Binding-site contacts:
Ligand atom C4 contacts residue TYR190 of chain 40.A at 3.6 Å (hydrophobic).
Ligand atom F2 contacts residue VAL168 of chain 40.A at 2.9 Å.
Ligand atom C6B contacts residue LEU181 of chain 40.A at 3.5 Å (hydrophobic).
Ligand atom O1 contacts residue LEU100 of chain 40.A at 3.7 Å.
Ligand atom CM2 contacts residue ILE122 of chain 40.A at 3.5 Å (hydrophobic).
Ligand atom C4B contacts residue LEU181 of chain 40.A at 3.8 Å (hydrophobic).
Ligand atom F3 contacts residue ALA166 of chain 40.A at 3.2 Å.
Ligand atom N3A contacts residue LEU217 of chain 40.A at 3.6 Å.
Ligand atom C1B contacts residue ILE98 of chain 40.A at 3.7 Å (hydrophobic).
Ligand atom N3A contacts residue PHE179 of chain 40.A at 3.2 Å.
Ligand atom N2 contacts residue LEU100 of chain 40.A at 3.8 Å.
Ligand atom F2 contacts residue TYR142 of chain 40.A at 3.6 Å.
Ligand atom F1 contacts residue LEU217 of chain 40.A at 3.3 Å.
Ligand atom F2 contacts residue PHE179 of chain 40.A at 3.6 Å.
Ligand atom C1B contacts residue LEU181 of chain 40.A at 3.8 Å (hydrophobic).
Ligand atom F3 contacts residue MET143 of chain 40.A at 3.3 Å.
Ligand atom CM6 contacts residue MET214 of chain 40.A at 3.4 Å (hydrophobic).
Ligand atom CM6 contacts residue LEU184 of chain 40.A at 3.4 Å (hydrophobic).
Ligand atom C4 contacts residue LEU100 of chain 40.A at 3.7 Å (hydrophobic).
Ligand atom F3 contacts residue TYR144 of chain 40.A at 3.1 Å.
Ligand atom C2A contacts residue PHE179 of chain 40.A at 3.5 Å (hydrophobic).
Ligand atom CM6 contacts residue TYR144 of chain 40.A at 3.6 Å (hydrophobic).
Ligand atom F1 contacts residue TYR142 of chain 40.A at 3.3 Å.
Ligand atom O1 contacts residue MET214 of chain 40.A at 3.3 Å.
Ligand atom C5B contacts residue TYR144 of chain 40.A at 3.7 Å (hydrophobic).
Ligand atom F1 contacts residue MET124 of chain 40.A at 3.5 Å.
Ligand atom C3A contacts residue PHE179 of chain 40.A at 3.4 Å (hydrophobic).
Ligand atom O1A contacts residue TYR144 of chain 40.A at 3.3 Å.
Ligand atom C3A contacts residue TYR144 of chain 40.A at 3.7 Å (hydrophobic).
Ligand atom C5B contacts residue LEU181 of chain 40.A at 3.5 Å (hydrophobic).
Ligand atom CM3 contacts residue ASN212 of chain 40.A at 3.6 Å.
Ligand atom N1A contacts residue TYR144 of chain 40.A at 3.3 Å.
Ligand atom O1B contacts residue ILE98 of chain 40.A at 3.1 Å.
Ligand atom CM3 contacts residue TYR190 of chain 40.A at 3.7 Å (hydrophobic).
Ligand atom C1C contacts residue MET214 of chain 40.A at 3.5 Å (hydrophobic).
Ligand atom C2A contacts residue TYR144 of chain 40.A at 3.6 Å (hydrophobic).
Ligand atom C3 contacts residue LEU100 of chain 40.A at 3.6 Å (hydrophobic).
Ligand atom CM4 contacts residue TYR142 of chain 40.A at 3.5 Å (hydrophobic).
Ligand atom F3 contacts residue TYR142 of chain 40.A at 2.6 Å.
Ligand atom N1A contacts residue PHE179 of chain 40.A at 3.6 Å.

Sequence of chain 40.C:
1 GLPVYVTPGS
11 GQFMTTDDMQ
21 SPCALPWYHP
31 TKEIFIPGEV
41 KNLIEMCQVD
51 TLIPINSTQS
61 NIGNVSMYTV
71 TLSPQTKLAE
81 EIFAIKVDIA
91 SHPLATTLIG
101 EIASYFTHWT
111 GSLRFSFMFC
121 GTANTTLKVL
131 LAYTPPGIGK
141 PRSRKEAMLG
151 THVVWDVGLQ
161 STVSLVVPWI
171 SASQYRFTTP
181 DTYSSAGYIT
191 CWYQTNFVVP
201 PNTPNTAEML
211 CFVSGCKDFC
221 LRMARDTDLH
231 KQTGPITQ

Sequence of chain 40.A:
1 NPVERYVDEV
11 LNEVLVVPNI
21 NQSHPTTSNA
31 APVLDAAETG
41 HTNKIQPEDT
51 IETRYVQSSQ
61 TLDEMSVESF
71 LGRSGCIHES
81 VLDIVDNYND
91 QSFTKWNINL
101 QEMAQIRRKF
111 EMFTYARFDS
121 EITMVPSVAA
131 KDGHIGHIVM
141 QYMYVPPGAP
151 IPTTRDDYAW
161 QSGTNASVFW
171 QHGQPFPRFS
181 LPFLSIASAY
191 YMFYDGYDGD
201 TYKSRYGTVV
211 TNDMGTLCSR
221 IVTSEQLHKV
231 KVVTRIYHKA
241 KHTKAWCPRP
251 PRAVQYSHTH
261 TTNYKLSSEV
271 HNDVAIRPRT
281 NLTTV

This protein binds this small molecule.
Small molecule (SMILES): Cc1cc(CCCOc2c(C)cc(-c3noc(C(F)(F)F)n3)cc2C)on1